Binding-site contacts:
Ligand atom C6 contacts residue TRP208 of chain 1.A at 3.7 Å (hydrophobic).
Ligand atom O6 contacts residue LYS75 of chain 1.A at 4.3 Å.
Ligand atom C7 contacts residue LEU93 of chain 1.A at 4.0 Å (hydrophobic).
Ligand atom C8 contacts residue GLN244 of chain 1.A at 3.7 Å.
Ligand atom C3 contacts residue GLU214 of chain 1.A at 4.1 Å.
Ligand atom O5 contacts residue ASN204 of chain 1.A at 2.3 Å (h-bond).
Ligand atom C8 contacts residue ALA243 of chain 1.A at 4.2 Å (hydrophobic).
Ligand atom O6 contacts residue SER77 of chain 1.A at 3.5 Å (h-bond).
Ligand atom C5 contacts residue TRP208 of chain 1.A at 3.6 Å (hydrophobic).
Ligand atom O5 contacts residue TRP208 of chain 1.A at 3.7 Å.
Ligand atom C4 contacts residue ASN204 of chain 1.A at 4.3 Å.
Ligand atom C1 contacts residue TRP208 of chain 1.A at 3.8 Å (hydrophobic).
Ligand atom C2 contacts residue ASN204 of chain 1.A at 2.5 Å.
Ligand atom C6 contacts residue ASP205 of chain 1.A at 3.7 Å.
Ligand atom O7 contacts residue TRP208 of chain 1.A at 3.8 Å.
Ligand atom C1 contacts residue ASN204 of chain 1.A at 1.5 Å.
Ligand atom O7 contacts residue ASN204 of chain 1.A at 3.5 Å (h-bond).
Ligand atom C3 contacts residue ASN204 of chain 1.A at 3.9 Å.
Ligand atom O2 contacts residue GLU214 of chain 1.A at 4.0 Å.
Ligand atom O6 contacts residue GLU209 of chain 1.A at 4.4 Å.
Ligand atom C6 contacts residue SER77 of chain 1.A at 4.1 Å.
Ligand atom C5 contacts residue ASN204 of chain 1.A at 3.6 Å.
Ligand atom C1 contacts residue ASP205 of chain 1.A at 4.2 Å.
Ligand atom C8 contacts residue LEU93 of chain 1.A at 3.7 Å (hydrophobic).
Ligand atom C8 contacts residue GLU214 of chain 1.A at 4.1 Å.
Ligand atom O3 contacts residue GLU214 of chain 1.A at 2.7 Å (salt-bridge).
Ligand atom O7 contacts residue LEU93 of chain 1.A at 3.8 Å.
Ligand atom N2 contacts residue ASN204 of chain 1.A at 3.1 Å (h-bond).
Ligand atom C5 contacts residue ASP205 of chain 1.A at 4.1 Å.
Ligand atom O6 contacts residue SER76 of chain 1.A at 4.1 Å.
Ligand atom C7 contacts residue ASN204 of chain 1.A at 3.5 Å.
Ligand atom O5 contacts residue ASP205 of chain 1.A at 3.4 Å (salt-bridge).
Ligand atom C8 contacts residue TRP208 of chain 1.A at 4.4 Å (hydrophobic).
Ligand atom O6 contacts residue ASP205 of chain 1.A at 2.8 Å (salt-bridge).

Sequence of chain 1.A:
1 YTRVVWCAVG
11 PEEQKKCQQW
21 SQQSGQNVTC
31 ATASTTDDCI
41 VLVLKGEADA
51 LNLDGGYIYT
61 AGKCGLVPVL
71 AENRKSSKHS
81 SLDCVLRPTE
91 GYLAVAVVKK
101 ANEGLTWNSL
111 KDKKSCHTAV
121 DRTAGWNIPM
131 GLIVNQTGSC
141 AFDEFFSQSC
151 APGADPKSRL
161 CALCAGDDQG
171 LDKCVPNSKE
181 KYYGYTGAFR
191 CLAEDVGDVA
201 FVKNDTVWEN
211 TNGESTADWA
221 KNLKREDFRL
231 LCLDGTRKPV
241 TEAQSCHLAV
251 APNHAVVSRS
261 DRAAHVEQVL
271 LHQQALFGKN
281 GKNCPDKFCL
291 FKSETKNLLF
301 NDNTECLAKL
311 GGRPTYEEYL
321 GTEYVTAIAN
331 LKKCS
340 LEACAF

This protein binds this small molecule.
Small molecule (SMILES): CC(=O)N[C@H]1[C@H](O[C@H]2[C@H](O)[C@@H](NC(C)=O)CO[C@@H]2CO)O[C@H](CO)[C@@H](O[C@H]2O[C@H](CO)[C@@H](O[C@@H]3O[C@H](CO)[C@@H](O)[C@H](O)[C@@H]3O)[C@H](O)[C@@H]2O)[C@@H]1O